A protein and the small-molecule ligand that binds it are described below.
Small molecule (SMILES): N=c1ccn([C@H]2C[C@H](O[P](=O)(O)OC[C@H]3O[C@@H](n4cnc5c(=O)nc(N)[nH]c54)C[C@@H]3O[P](=O)(O)OC[C@H]3O[C@@H](n4cnc5c(N)ncnc54)C[C@@H]3O)[C@@H](COP(=O)=O)O2)c(=O)[nH]1

Binding-site contacts:
Ligand atom C4 contacts residue PHE487 of chain 3.A at 3.7 Å (hydrophobic).
Ligand atom O3' contacts residue SER403 of chain 3.A at 3.5 Å.
Ligand atom O5' contacts residue SER403 of chain 3.A at 3.1 Å (h-bond).
Ligand atom N3 contacts residue GLU493 of chain 3.A at 3.5 Å (salt-bridge).
Ligand atom N4 contacts residue GLU493 of chain 3.A at 2.6 Å (salt-bridge).
Ligand atom N2 contacts residue DG3 of chain 3.C at 3.5 Å (h-bond).
Ligand atom C5 contacts residue VAL495 of chain 3.A at 3.0 Å (hydrophobic).
Ligand atom C2' contacts residue THR494 of chain 3.A at 3.3 Å.
Ligand atom N1 contacts residue TYR404 of chain 3.A at 3.6 Å.
Ligand atom N4 contacts residue PHE487 of chain 3.A at 2.9 Å (h-bond).
Ligand atom C5' contacts residue ASP401 of chain 3.A at 3.5 Å.
Ligand atom N3 contacts residue DG3 of chain 3.C at 3.4 Å.
Ligand atom O3' contacts residue HIS496 of chain 3.A at 3.7 Å.
Ligand atom C8 contacts residue DG3 of chain 3.C at 3.6 Å.
Ligand atom N4 contacts residue GLU489 of chain 3.A at 3.7 Å.
Ligand atom C4 contacts residue VAL495 of chain 3.A at 3.1 Å (hydrophobic).
Ligand atom O6 contacts residue DG4 of chain 3.C at 3.5 Å (h-bond).
Ligand atom N4 contacts residue VAL495 of chain 3.A at 3.1 Å.
Ligand atom OP2 contacts residue HIS496 of chain 3.A at 2.9 Å (h-bond).
Ligand atom C6 contacts residue DG3 of chain 3.C at 3.5 Å.
Ligand atom C4 contacts residue GLU493 of chain 3.A at 3.4 Å.
Ligand atom C1' contacts residue SER403 of chain 3.A at 3.2 Å.
Ligand atom C4 contacts residue DG3 of chain 3.C at 3.5 Å.
Ligand atom N1 contacts residue DG3 of chain 3.C at 3.5 Å.
Ligand atom O4' contacts residue ASP401 of chain 3.A at 3.2 Å (salt-bridge).
Ligand atom C5' contacts residue SER403 of chain 3.A at 3.2 Å.
Ligand atom O6 contacts residue DG3 of chain 3.C at 3.5 Å.
Ligand atom N9 contacts residue DG3 of chain 3.C at 3.6 Å.
Ligand atom O5' contacts residue ASP401 of chain 3.A at 3.7 Å.
Ligand atom C6 contacts residue TYR404 of chain 3.A at 3.6 Å (hydrophobic).
Ligand atom C5 contacts residue DG3 of chain 3.C at 3.4 Å.
Ligand atom C6 contacts residue VAL495 of chain 3.A at 3.7 Å (hydrophobic).
Ligand atom C1' contacts residue DG3 of chain 3.C at 3.7 Å.
Ligand atom C2 contacts residue TYR404 of chain 3.A at 3.6 Å (hydrophobic).
Ligand atom O4' contacts residue DG3 of chain 3.C at 3.2 Å (h-bond).
Ligand atom O4' contacts residue SER403 of chain 3.A at 3.3 Å (h-bond).
Ligand atom C5' contacts residue PHE402 of chain 3.A at 3.4 Å (hydrophobic).
Ligand atom O3' contacts residue ASP401 of chain 3.A at 3.5 Å.
Ligand atom C2 contacts residue DG3 of chain 3.C at 3.4 Å.
Ligand atom C4' contacts residue ASP401 of chain 3.A at 3.5 Å.

Sequence of chain 3.A:
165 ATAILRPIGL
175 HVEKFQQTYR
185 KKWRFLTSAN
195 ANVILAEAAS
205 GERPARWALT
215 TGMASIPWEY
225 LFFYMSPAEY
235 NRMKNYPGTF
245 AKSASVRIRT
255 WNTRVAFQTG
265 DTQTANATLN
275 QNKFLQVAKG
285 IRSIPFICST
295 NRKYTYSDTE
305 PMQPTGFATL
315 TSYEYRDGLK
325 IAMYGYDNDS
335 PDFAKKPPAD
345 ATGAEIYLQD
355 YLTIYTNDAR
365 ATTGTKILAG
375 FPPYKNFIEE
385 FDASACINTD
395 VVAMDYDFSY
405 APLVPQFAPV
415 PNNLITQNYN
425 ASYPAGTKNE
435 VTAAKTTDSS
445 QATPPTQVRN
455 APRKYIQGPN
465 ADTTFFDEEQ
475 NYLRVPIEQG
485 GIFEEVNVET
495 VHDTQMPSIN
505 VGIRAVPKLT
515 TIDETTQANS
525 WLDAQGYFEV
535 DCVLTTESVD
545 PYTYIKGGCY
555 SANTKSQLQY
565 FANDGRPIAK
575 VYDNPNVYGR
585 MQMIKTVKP